Binding-site contacts:
Ligand atom C5 contacts residue ARG222 of chain 1.E at 4.2 Å.
Ligand atom C1 contacts residue ASN245 of chain 1.E at 1.4 Å.
Ligand atom O7 contacts residue ARG244 of chain 1.E at 4.2 Å.
Ligand atom O3 contacts residue ARG222 of chain 1.E at 4.1 Å.
Ligand atom C4 contacts residue ASN245 of chain 1.E at 4.2 Å.
Ligand atom O6 contacts residue ARG222 of chain 1.E at 3.8 Å.
Ligand atom C5 contacts residue ASN245 of chain 1.E at 3.7 Å.
Ligand atom C5 contacts residue LYS221 of chain 1.E at 4.1 Å.
Ligand atom C7 contacts residue ASN245 of chain 1.E at 3.6 Å.
Ligand atom N2 contacts residue ASN245 of chain 1.E at 2.9 Å (h-bond).
Ligand atom C8 contacts residue ASN245 of chain 1.E at 3.6 Å.
Ligand atom O5 contacts residue TRP220 of chain 1.E at 4.2 Å.
Ligand atom C3 contacts residue ASN245 of chain 1.E at 3.8 Å.
Ligand atom C7 contacts residue ARG244 of chain 1.E at 4.3 Å.
Ligand atom O5 contacts residue LYS221 of chain 1.E at 4.4 Å.
Ligand atom O7 contacts residue ASN245 of chain 1.E at 4.5 Å.
Ligand atom C1 contacts residue ARG222 of chain 1.E at 3.6 Å.
Ligand atom O4 contacts residue ARG222 of chain 1.E at 3.6 Å (salt-bridge).
Ligand atom C7 contacts residue ARG222 of chain 1.E at 3.9 Å.
Ligand atom C8 contacts residue ARG244 of chain 1.E at 3.8 Å.
Ligand atom O5 contacts residue ARG222 of chain 1.E at 3.3 Å (salt-bridge).
Ligand atom O6 contacts residue ASN245 of chain 1.E at 4.1 Å.
Ligand atom C2 contacts residue ASN245 of chain 1.E at 2.5 Å.
Ligand atom C1 contacts residue SER224 of chain 1.E at 3.7 Å.
Ligand atom C6 contacts residue ARG222 of chain 1.E at 4.0 Å.
Ligand atom O7 contacts residue LEU243 of chain 1.E at 3.9 Å.
Ligand atom O5 contacts residue ASN245 of chain 1.E at 2.4 Å (h-bond).
Ligand atom C2 contacts residue ARG222 of chain 1.E at 3.5 Å.
Ligand atom O7 contacts residue ARG222 of chain 1.E at 3.4 Å.
Ligand atom C3 contacts residue ARG222 of chain 1.E at 3.8 Å.
Ligand atom C4 contacts residue ARG222 of chain 1.E at 4.5 Å.
Ligand atom N2 contacts residue ARG222 of chain 1.E at 4.1 Å.
Ligand atom O6 contacts residue TRP220 of chain 1.E at 4.3 Å.

Sequence of chain 1.E:
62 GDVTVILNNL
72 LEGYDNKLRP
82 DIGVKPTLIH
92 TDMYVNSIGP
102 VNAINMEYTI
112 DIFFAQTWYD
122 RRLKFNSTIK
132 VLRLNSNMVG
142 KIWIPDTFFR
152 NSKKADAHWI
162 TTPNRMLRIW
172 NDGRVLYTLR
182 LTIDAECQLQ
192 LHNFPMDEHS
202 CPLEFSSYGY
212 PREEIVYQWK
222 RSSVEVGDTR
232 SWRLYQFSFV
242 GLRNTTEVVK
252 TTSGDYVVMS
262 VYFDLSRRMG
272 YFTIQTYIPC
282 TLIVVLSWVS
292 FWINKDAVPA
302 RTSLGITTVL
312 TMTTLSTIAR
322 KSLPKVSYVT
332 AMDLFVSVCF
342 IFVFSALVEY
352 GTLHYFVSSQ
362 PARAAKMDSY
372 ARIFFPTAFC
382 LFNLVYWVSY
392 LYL

The small molecule below binds the protein below.
Small molecule (SMILES): CC(=O)N[C@H]1[C@H](O[C@H]2[C@H](O)[C@@H](NC(C)=O)CO[C@@H]2CO)O[C@H](CO)[C@@H](O)[C@@H]1O